A protein and the small-molecule ligand that binds it are described below.
Small molecule (SMILES): CC(C)[C@H](N)c1ncnn1C

Sequence of chain 18.A:
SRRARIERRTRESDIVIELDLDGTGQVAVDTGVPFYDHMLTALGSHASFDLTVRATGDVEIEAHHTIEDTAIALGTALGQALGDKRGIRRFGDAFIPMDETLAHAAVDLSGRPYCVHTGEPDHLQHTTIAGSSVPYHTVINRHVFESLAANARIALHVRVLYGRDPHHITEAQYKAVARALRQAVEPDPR

Sequence of chain 6.A:
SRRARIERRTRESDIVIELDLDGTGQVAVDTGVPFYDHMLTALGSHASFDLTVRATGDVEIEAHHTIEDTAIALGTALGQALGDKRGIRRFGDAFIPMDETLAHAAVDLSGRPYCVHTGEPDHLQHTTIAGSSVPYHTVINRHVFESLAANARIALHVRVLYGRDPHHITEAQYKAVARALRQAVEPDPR

Sequence of chain 9.A:
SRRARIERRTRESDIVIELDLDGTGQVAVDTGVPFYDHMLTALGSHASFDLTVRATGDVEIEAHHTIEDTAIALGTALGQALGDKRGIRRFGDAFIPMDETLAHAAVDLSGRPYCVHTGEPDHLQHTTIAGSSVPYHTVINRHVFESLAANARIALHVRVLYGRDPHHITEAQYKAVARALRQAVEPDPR

Binding-site contacts:
Ligand atom N5 contacts residue HIS47 of chain 9.A at 3.2 Å (h-bond).
Ligand atom C11 contacts residue MET107 of chain 9.A at 3.7 Å (hydrophobic).
Ligand atom C8 contacts residue HIS73 of chain 18.A at 3.1 Å.
Ligand atom C3 contacts residue ACT1 of chain 18.G at 3.9 Å.
Ligand atom C6 contacts residue MET107 of chain 9.A at 3.3 Å (hydrophobic).
Ligand atom N7 contacts residue GLU180 of chain 9.A at 3.2 Å (salt-bridge).
Ligand atom N9 contacts residue GLU77 of chain 18.A at 3.1 Å (salt-bridge).
Ligand atom N10 contacts residue GLU77 of chain 18.A at 3.7 Å.
Ligand atom N9 contacts residue MN1 of chain 18.B at 2.4 Å.
Ligand atom N5 contacts residue GLU180 of chain 9.A at 2.8 Å (salt-bridge).
Ligand atom C8 contacts residue MN1 of chain 18.B at 3.3 Å.
Ligand atom C4 contacts residue MET107 of chain 9.A at 3.9 Å (hydrophobic).
Ligand atom N9 contacts residue MET107 of chain 9.A at 3.5 Å.
Ligand atom C4 contacts residue MN1 of chain 9.C at 3.2 Å.
Ligand atom N7 contacts residue MET107 of chain 9.A at 3.6 Å.
Ligand atom C8 contacts residue HIS177 of chain 9.A at 3.8 Å.
Ligand atom C4 contacts residue GLU180 of chain 9.A at 3.5 Å.
Ligand atom N7 contacts residue MN1 of chain 9.C at 2.2 Å.
Ligand atom C11 contacts residue ACT1 of chain 18.G at 3.9 Å.
Ligand atom C3 contacts residue GLU21 of chain 18.A at 3.7 Å.
Ligand atom C6 contacts residue HIS74 of chain 18.A at 3.8 Å.
Ligand atom N10 contacts residue MN1 of chain 18.B at 3.5 Å.
Ligand atom C6 contacts residue GLU180 of chain 9.A at 3.8 Å.
Ligand atom C11 contacts residue GLU77 of chain 18.A at 3.8 Å.
Ligand atom N7 contacts residue HIS176 of chain 9.A at 3.0 Å (h-bond).
Ligand atom C1 contacts residue GLU21 of chain 18.A at 4.0 Å.
Ligand atom C8 contacts residue HIS176 of chain 9.A at 3.5 Å.
Ligand atom C6 contacts residue MN1 of chain 9.C at 3.0 Å.
Ligand atom N10 contacts residue MET107 of chain 9.A at 3.2 Å.
Ligand atom C8 contacts residue HIS74 of chain 18.A at 3.8 Å.
Ligand atom N9 contacts residue HIS177 of chain 9.A at 3.4 Å (h-bond).
Ligand atom C3 contacts residue HIS74 of chain 18.A at 3.5 Å.
Ligand atom N7 contacts residue HIS74 of chain 18.A at 3.1 Å (h-bond).
Ligand atom N5 contacts residue HIS74 of chain 18.A at 3.4 Å (h-bond).
Ligand atom C8 contacts residue MET107 of chain 9.A at 3.6 Å (hydrophobic).
Ligand atom C11 contacts residue MN1 of chain 18.B at 3.9 Å.
Ligand atom C8 contacts residue MN1 of chain 9.C at 3.4 Å.
Ligand atom C11 contacts residue ARG121 of chain 6.A at 3.1 Å.
Ligand atom N5 contacts residue MN1 of chain 9.C at 2.3 Å.
Ligand atom N9 contacts residue HIS73 of chain 18.A at 3.1 Å (h-bond).